Sequence of chain 3.E:
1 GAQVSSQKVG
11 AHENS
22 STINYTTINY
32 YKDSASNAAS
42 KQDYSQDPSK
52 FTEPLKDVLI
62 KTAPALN

A small-molecule ligand and the protein it binds are described below.
Small molecule (SMILES): CC[C@H](C)[C@H](N)C(=O)N[C@@H](CO)C(=O)N[C@@H](CCC(=O)O)C(=O)N[C@H](C=O)C(C)C

Binding-site contacts:
Ligand atom CG contacts residue VAL4 of chain 3.E at 4.2 Å (hydrophobic).
Ligand atom CG1 contacts residue GLN3 of chain 3.E at 3.1 Å.
Ligand atom C contacts residue VAL4 of chain 3.E at 3.4 Å (hydrophobic).
Ligand atom CB contacts residue VAL4 of chain 3.E at 3.9 Å (hydrophobic).
Ligand atom C contacts residue VAL4 of chain 3.E at 3.8 Å (hydrophobic).
Ligand atom CG2 contacts residue ALA2 of chain 3.E at 3.9 Å (hydrophobic).
Ligand atom OE2 contacts residue ASN25 of chain 3.E at 3.4 Å (h-bond).
Ligand atom CG2 contacts residue VAL4 of chain 3.E at 3.8 Å (hydrophobic).
Ligand atom N contacts residue VAL4 of chain 3.E at 2.8 Å (h-bond).
Ligand atom CA contacts residue VAL4 of chain 3.E at 4.0 Å (hydrophobic).
Ligand atom CG2 contacts residue GLN3 of chain 3.E at 3.3 Å.
Ligand atom O contacts residue SER6 of chain 3.E at 4.1 Å.
Ligand atom CB contacts residue GLN3 of chain 3.E at 4.1 Å.
Ligand atom C contacts residue GLN3 of chain 3.E at 4.3 Å.
Ligand atom O contacts residue GLN3 of chain 3.E at 3.4 Å (h-bond).
Ligand atom OE1 contacts residue VAL4 of chain 3.E at 3.6 Å (h-bond).
Ligand atom CD contacts residue VAL4 of chain 3.E at 3.8 Å (hydrophobic).
Ligand atom O contacts residue VAL4 of chain 3.E at 4.0 Å.
Ligand atom N contacts residue ALA2 of chain 3.E at 2.8 Å (h-bond).
Ligand atom C contacts residue ALA2 of chain 3.E at 3.3 Å (hydrophobic).
Ligand atom O contacts residue SER5 of chain 3.E at 3.8 Å.
Ligand atom CB contacts residue VAL4 of chain 3.E at 4.3 Å (hydrophobic).
Ligand atom CA contacts residue ALA2 of chain 3.E at 3.0 Å (hydrophobic).
Ligand atom CB contacts residue MYR1 of chain 4.H at 4.3 Å.
Ligand atom OE2 contacts residue VAL4 of chain 3.E at 4.1 Å.
Ligand atom CG2 contacts residue MYR1 of chain 4.H at 3.7 Å.
Ligand atom OG contacts residue ALA2 of chain 3.E at 3.9 Å.
Ligand atom O contacts residue VAL4 of chain 3.E at 3.0 Å (h-bond).
Ligand atom CD1 contacts residue VAL4 of chain 3.E at 3.9 Å (hydrophobic).
Ligand atom O contacts residue ALA2 of chain 3.E at 4.0 Å.
Ligand atom C contacts residue ALA2 of chain 3.E at 4.3 Å (hydrophobic).
Ligand atom N contacts residue VAL4 of chain 3.E at 4.1 Å.
Ligand atom CB contacts residue GLN3 of chain 3.E at 3.8 Å.
Ligand atom CA contacts residue VAL4 of chain 3.E at 3.0 Å (hydrophobic).
Ligand atom OG contacts residue GLN3 of chain 3.E at 3.0 Å (h-bond).
Ligand atom CA contacts residue ALA2 of chain 3.E at 3.9 Å (hydrophobic).
Ligand atom OE1 contacts residue SER5 of chain 3.E at 4.2 Å.
Ligand atom CB contacts residue ALA2 of chain 3.E at 3.5 Å (hydrophobic).
Ligand atom CG2 contacts residue SER5 of chain 3.E at 3.1 Å.
Ligand atom N contacts residue ALA2 of chain 3.E at 4.3 Å.